The protein below binds the small molecule below.
Small molecule (SMILES): Nc1ncnc2c1ncn2[C@@H]1O[C@H](CO[P](=O)(O)O[P](=O)(O)NP(=O)(O)O)[C@@H](O)[C@H]1O

Sequence of chain 1.A:
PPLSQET

Binding-site contacts:
Ligand atom O2G contacts residue MG1 of chain 1.F at 2.1 Å.
Ligand atom C6 contacts residue CYS2898 of chain 1.B at 3.8 Å (hydrophobic).
Ligand atom O1G contacts residue ASP3017 of chain 1.B at 3.3 Å (salt-bridge).
Ligand atom PA contacts residue MG1 of chain 1.F at 3.5 Å.
Ligand atom C2 contacts residue TRP2897 of chain 1.B at 3.4 Å (hydrophobic).
Ligand atom C5 contacts residue ILE3016 of chain 1.B at 3.7 Å (hydrophobic).
Ligand atom PA contacts residue LYS2845 of chain 1.B at 3.4 Å.
Ligand atom N3B contacts residue MG1 of chain 1.F at 3.6 Å.
Ligand atom C2 contacts residue LEU3005 of chain 1.B at 3.6 Å (hydrophobic).
Ligand atom C4 contacts residue TRP2897 of chain 1.B at 3.8 Å (hydrophobic).
Ligand atom C4 contacts residue ILE3016 of chain 1.B at 3.4 Å (hydrophobic).
Ligand atom N1 contacts residue TRP2897 of chain 1.B at 3.8 Å.
Ligand atom O2G contacts residue ASP3017 of chain 1.B at 3.0 Å (salt-bridge).
Ligand atom PG contacts residue ASP3017 of chain 1.B at 3.7 Å.
Ligand atom O2' contacts residue GLN3002 of chain 1.B at 3.1 Å (h-bond).
Ligand atom O1A contacts residue MG1 of chain 1.F at 2.1 Å.
Ligand atom N3 contacts residue TRP2897 of chain 1.B at 3.3 Å.
Ligand atom N6 contacts residue CYS2898 of chain 1.B at 3.4 Å (h-bond).
Ligand atom C4' contacts residue ALA2821 of chain 1.B at 3.6 Å (hydrophobic).
Ligand atom PG contacts residue MG1 of chain 1.F at 3.2 Å.
Ligand atom N7 contacts residue ILE3016 of chain 1.B at 3.9 Å.
Ligand atom N1 contacts residue CYS2898 of chain 1.B at 3.1 Å (h-bond).
Ligand atom N9 contacts residue ILE3016 of chain 1.B at 3.5 Å.
Ligand atom C2' contacts residue ILE3016 of chain 1.B at 3.8 Å (hydrophobic).
Ligand atom N7 contacts residue LEU2843 of chain 1.B at 3.8 Å.
Ligand atom O3A contacts residue LYS2845 of chain 1.B at 3.5 Å (salt-bridge).
Ligand atom O1A contacts residue ASP3017 of chain 1.B at 3.0 Å (salt-bridge).
Ligand atom O3G contacts residue SER5 of chain 1.A at 2.5 Å (h-bond).
Ligand atom O2' contacts residue ILE3016 of chain 1.B at 3.2 Å.
Ligand atom O2A contacts residue ASP3017 of chain 1.B at 2.8 Å (salt-bridge).
Ligand atom N6 contacts residue GLU2896 of chain 1.B at 3.4 Å (salt-bridge).
Ligand atom O2A contacts residue LYS2845 of chain 1.B at 2.3 Å (salt-bridge).
Ligand atom PG contacts residue SER5 of chain 1.A at 3.7 Å.
Ligand atom O1G contacts residue MG1 of chain 1.F at 3.6 Å.
Ligand atom PA contacts residue ASP3017 of chain 1.B at 3.3 Å.
Ligand atom O4' contacts residue ALA2821 of chain 1.B at 3.7 Å.
Ligand atom N3 contacts residue ILE3016 of chain 1.B at 3.8 Å.
Ligand atom O2G contacts residue ASN3003 of chain 1.B at 3.7 Å.
Ligand atom C8 contacts residue ILE3016 of chain 1.B at 3.8 Å (hydrophobic).
Ligand atom O1B contacts residue LYS2845 of chain 1.B at 3.8 Å.

Sequence of chain 1.B:
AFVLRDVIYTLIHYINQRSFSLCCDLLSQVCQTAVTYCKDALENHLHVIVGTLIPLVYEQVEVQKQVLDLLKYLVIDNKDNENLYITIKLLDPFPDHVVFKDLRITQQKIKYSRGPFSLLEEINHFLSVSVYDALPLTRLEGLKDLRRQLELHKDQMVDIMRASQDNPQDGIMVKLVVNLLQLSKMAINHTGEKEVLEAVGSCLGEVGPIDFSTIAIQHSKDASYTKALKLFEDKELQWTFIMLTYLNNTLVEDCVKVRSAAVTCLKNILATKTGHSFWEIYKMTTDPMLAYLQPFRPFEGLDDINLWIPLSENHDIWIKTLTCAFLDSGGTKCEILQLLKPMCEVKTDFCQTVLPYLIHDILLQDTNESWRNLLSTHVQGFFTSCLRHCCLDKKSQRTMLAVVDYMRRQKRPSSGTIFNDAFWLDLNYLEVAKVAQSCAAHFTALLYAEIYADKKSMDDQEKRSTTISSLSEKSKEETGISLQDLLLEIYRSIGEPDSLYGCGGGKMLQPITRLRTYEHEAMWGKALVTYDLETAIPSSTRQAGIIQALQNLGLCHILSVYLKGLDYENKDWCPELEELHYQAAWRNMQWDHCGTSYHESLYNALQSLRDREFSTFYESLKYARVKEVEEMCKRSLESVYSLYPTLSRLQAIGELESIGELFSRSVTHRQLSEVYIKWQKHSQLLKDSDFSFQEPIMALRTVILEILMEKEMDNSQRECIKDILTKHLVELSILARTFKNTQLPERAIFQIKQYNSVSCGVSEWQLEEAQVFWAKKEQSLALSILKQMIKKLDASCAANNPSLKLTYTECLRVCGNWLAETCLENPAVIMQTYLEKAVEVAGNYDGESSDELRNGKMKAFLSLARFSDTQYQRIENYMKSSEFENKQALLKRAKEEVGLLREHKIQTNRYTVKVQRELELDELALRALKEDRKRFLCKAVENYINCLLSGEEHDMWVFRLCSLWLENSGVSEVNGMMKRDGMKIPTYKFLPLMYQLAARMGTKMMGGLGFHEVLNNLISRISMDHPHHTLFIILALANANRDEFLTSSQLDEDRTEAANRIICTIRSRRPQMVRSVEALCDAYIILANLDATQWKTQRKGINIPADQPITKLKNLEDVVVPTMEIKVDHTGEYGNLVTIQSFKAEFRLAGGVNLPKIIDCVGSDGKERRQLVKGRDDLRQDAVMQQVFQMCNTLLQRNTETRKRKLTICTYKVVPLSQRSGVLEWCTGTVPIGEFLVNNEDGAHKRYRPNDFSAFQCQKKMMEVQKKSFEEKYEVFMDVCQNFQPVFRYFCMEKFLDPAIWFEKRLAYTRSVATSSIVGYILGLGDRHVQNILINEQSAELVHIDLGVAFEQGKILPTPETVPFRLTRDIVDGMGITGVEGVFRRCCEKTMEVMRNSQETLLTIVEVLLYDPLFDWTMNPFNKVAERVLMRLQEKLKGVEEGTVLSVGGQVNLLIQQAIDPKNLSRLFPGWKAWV